Binding-site contacts:
Ligand atom O1 contacts residue FE1 of chain 1.M at 1.8 Å.
Ligand atom O5 contacts residue HIS225 of chain 1.D at 3.2 Å (h-bond).
Ligand atom C5 contacts residue MET84 of chain 1.D at 3.6 Å (hydrophobic).
Ligand atom C1 contacts residue ASP144 of chain 1.D at 4.1 Å.
Ligand atom C5 contacts residue ALA227 of chain 1.D at 3.9 Å (hydrophobic).
Ligand atom O2 contacts residue THR158 of chain 1.D at 3.6 Å.
Ligand atom O2 contacts residue TRP160 of chain 1.D at 3.8 Å.
Ligand atom C2 contacts residue HIS142 of chain 1.D at 4.1 Å.
Ligand atom O2 contacts residue SER240 of chain 1.D at 2.7 Å (h-bond).
Ligand atom C5 contacts residue THR139 of chain 1.D at 3.7 Å.
Ligand atom C2 contacts residue HIS225 of chain 1.D at 3.7 Å.
Ligand atom C1 contacts residue FE1 of chain 1.M at 2.7 Å.
Ligand atom O5 contacts residue FE1 of chain 1.M at 2.2 Å.
Ligand atom C3 contacts residue TRP160 of chain 1.D at 3.5 Å (hydrophobic).
Ligand atom C1 contacts residue HIS219 of chain 1.D at 3.8 Å.
Ligand atom O2 contacts residue HIS219 of chain 1.D at 3.7 Å.
Ligand atom O4 contacts residue LEU126 of chain 1.D at 3.6 Å.
Ligand atom O1 contacts residue HIS219 of chain 1.D at 3.5 Å (h-bond).
Ligand atom O3 contacts residue THR139 of chain 1.D at 2.5 Å (h-bond).
Ligand atom O3 contacts residue ARG236 of chain 1.D at 3.2 Å (salt-bridge).
Ligand atom C4 contacts residue MET84 of chain 1.D at 4.0 Å (hydrophobic).
Ligand atom C3 contacts residue MET173 of chain 1.D at 3.8 Å (hydrophobic).
Ligand atom O3 contacts residue ALA227 of chain 1.D at 3.3 Å.
Ligand atom C4 contacts residue THR139 of chain 1.D at 4.0 Å.
Ligand atom C5 contacts residue ARG236 of chain 1.D at 3.4 Å.
Ligand atom O3 contacts residue LYS128 of chain 1.D at 3.6 Å.
Ligand atom O1 contacts residue ASP144 of chain 1.D at 2.9 Å (salt-bridge).
Ligand atom C4 contacts residue MET173 of chain 1.D at 3.9 Å (hydrophobic).
Ligand atom O4 contacts residue TRP160 of chain 1.D at 2.9 Å (h-bond).
Ligand atom O2 contacts residue FE1 of chain 1.M at 4.0 Å.
Ligand atom C5 contacts residue TRP160 of chain 1.D at 3.8 Å (hydrophobic).
Ligand atom C1 contacts residue SER240 of chain 1.D at 3.9 Å.
Ligand atom O1 contacts residue HIS142 of chain 1.D at 3.8 Å.
Ligand atom O5 contacts residue HIS142 of chain 1.D at 3.0 Å (h-bond).
Ligand atom O4 contacts residue ARG236 of chain 1.D at 2.7 Å (salt-bridge).
Ligand atom C1 contacts residue HIS225 of chain 1.D at 3.7 Å.
Ligand atom C2 contacts residue FE1 of chain 1.M at 2.8 Å.
Ligand atom O1 contacts residue HIS225 of chain 1.D at 3.0 Å (h-bond).
Ligand atom O4 contacts residue MET84 of chain 1.D at 4.0 Å.
Ligand atom O3 contacts residue MET84 of chain 1.D at 3.5 Å.

Sequence of chain 1.D:
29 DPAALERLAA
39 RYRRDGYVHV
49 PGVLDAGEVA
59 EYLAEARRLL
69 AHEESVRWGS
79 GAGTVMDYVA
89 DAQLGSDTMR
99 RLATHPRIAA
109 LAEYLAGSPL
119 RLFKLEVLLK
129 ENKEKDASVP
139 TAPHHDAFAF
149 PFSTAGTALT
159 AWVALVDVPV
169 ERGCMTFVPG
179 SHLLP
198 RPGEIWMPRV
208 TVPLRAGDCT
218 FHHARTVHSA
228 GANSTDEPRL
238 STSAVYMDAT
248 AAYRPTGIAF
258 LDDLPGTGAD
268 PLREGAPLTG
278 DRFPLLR

This protein binds this small molecule.
Small molecule (SMILES): O=C(O)CCC(=O)C(=O)O